Sequence of chain 1.A:
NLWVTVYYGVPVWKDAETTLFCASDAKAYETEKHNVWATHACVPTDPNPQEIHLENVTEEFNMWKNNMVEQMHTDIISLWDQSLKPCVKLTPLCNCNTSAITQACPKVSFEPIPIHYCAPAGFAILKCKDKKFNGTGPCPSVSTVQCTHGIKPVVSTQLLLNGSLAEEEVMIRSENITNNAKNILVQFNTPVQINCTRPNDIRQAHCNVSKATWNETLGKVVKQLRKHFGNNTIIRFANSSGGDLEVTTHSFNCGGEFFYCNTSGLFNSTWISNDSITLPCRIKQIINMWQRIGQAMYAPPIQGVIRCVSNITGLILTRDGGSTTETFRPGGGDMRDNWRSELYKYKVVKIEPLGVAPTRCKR

Binding-site contacts:
Ligand atom O5 contacts residue VAL412 of chain 1.A at 3.9 Å.
Ligand atom C8 contacts residue ASN344 of chain 1.A at 4.0 Å.
Ligand atom C1 contacts residue ASN230 of chain 1.A at 1.4 Å.
Ligand atom O5 contacts residue ASN230 of chain 1.A at 2.4 Å (h-bond).
Ligand atom O5 contacts residue CYS345 of chain 1.A at 4.1 Å.
Ligand atom C6 contacts residue GLY346 of chain 1.A at 3.9 Å.
Ligand atom O6 contacts residue CYS345 of chain 1.A at 2.8 Å (h-bond).
Ligand atom O6 contacts residue ILE405 of chain 1.A at 3.6 Å.
Ligand atom O4 contacts residue ILE405 of chain 1.A at 3.9 Å.
Ligand atom O3 contacts residue CYS411 of chain 1.A at 2.9 Å (h-bond).
Ligand atom O6 contacts residue LYS220 of chain 1.A at 4.0 Å.
Ligand atom O7 contacts residue GLU179 of chain 1.A at 3.2 Å (salt-bridge).
Ligand atom C7 contacts residue GLU179 of chain 1.A at 4.1 Å.
Ligand atom C4 contacts residue VAL412 of chain 1.A at 3.7 Å (hydrophobic).
Ligand atom C3 contacts residue ASN230 of chain 1.A at 3.8 Å.
Ligand atom C8 contacts residue PHE343 of chain 1.A at 3.2 Å (hydrophobic).
Ligand atom N2 contacts residue CYS411 of chain 1.A at 4.1 Å.
Ligand atom C8 contacts residue CYS411 of chain 1.A at 3.6 Å (hydrophobic).
Ligand atom C3 contacts residue CYS411 of chain 1.A at 3.6 Å (hydrophobic).
Ligand atom C5 contacts residue VAL412 of chain 1.A at 3.4 Å (hydrophobic).
Ligand atom O6 contacts residue GLY346 of chain 1.A at 2.8 Å (h-bond).
Ligand atom C7 contacts residue CYS345 of chain 1.A at 3.8 Å (hydrophobic).
Ligand atom C6 contacts residue CYS345 of chain 1.A at 3.9 Å (hydrophobic).
Ligand atom C2 contacts residue VAL412 of chain 1.A at 3.9 Å (hydrophobic).
Ligand atom O3 contacts residue CYS345 of chain 1.A at 3.0 Å (h-bond).
Ligand atom O3 contacts residue SER177 of chain 1.A at 4.0 Å.
Ligand atom C3 contacts residue VAL412 of chain 1.A at 3.3 Å (hydrophobic).
Ligand atom C6 contacts residue GLN406 of chain 1.A at 4.1 Å.
Ligand atom C7 contacts residue CYS411 of chain 1.A at 3.4 Å (hydrophobic).
Ligand atom O7 contacts residue CYS345 of chain 1.A at 3.0 Å (h-bond).
Ligand atom O6 contacts residue GLN406 of chain 1.A at 3.8 Å.
Ligand atom C2 contacts residue ASN230 of chain 1.A at 2.5 Å.
Ligand atom O4 contacts residue VAL412 of chain 1.A at 3.9 Å.
Ligand atom C7 contacts residue ASN230 of chain 1.A at 4.1 Å.
Ligand atom C6 contacts residue ARG410 of chain 1.A at 4.1 Å.
Ligand atom O7 contacts residue CYS411 of chain 1.A at 3.2 Å (h-bond).
Ligand atom C5 contacts residue ASN230 of chain 1.A at 3.6 Å.
Ligand atom N2 contacts residue ASN230 of chain 1.A at 2.9 Å (h-bond).
Ligand atom C8 contacts residue CYS345 of chain 1.A at 4.0 Å (hydrophobic).
Ligand atom C1 contacts residue VAL412 of chain 1.A at 3.6 Å (hydrophobic).

The small molecule below binds the protein below.
Small molecule (SMILES): CC(=O)N[C@H]1[C@H](O[C@H]2[C@H](O)[C@@H](NC(C)=O)CO[C@@H]2CO)O[C@H](CO)[C@@H](O[C@@H]2O[C@H](CO)[C@@H](O)[C@H](O[C@H]3O[C@H](CO[C@H]4O[C@H](CO)[C@@H](O)[C@H](O)[C@@H]4O)[C@@H](O)[C@H](O)[C@@H]3O)[C@@H]2O)[C@@H]1O